Sequence of chain 1.A:
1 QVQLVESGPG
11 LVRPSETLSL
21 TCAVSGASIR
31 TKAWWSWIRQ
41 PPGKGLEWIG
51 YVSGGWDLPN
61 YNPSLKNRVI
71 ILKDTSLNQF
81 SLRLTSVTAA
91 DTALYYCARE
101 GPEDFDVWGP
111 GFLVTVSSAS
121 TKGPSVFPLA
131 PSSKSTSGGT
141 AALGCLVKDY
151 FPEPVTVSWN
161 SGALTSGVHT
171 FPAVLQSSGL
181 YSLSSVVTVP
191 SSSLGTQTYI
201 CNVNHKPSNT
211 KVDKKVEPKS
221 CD

A small-molecule ligand and the protein it binds are described below.
Small molecule (SMILES): CC[C@H](C)[C@H](NC(=O)CNC(=O)[C@@H](NC(=O)[C@H](C)N)C(C)C)C(=O)NCC(=O)N[C@@H](C)C(=O)N[C@H](C=O)C(C)C

Sequence of chain 1.B:
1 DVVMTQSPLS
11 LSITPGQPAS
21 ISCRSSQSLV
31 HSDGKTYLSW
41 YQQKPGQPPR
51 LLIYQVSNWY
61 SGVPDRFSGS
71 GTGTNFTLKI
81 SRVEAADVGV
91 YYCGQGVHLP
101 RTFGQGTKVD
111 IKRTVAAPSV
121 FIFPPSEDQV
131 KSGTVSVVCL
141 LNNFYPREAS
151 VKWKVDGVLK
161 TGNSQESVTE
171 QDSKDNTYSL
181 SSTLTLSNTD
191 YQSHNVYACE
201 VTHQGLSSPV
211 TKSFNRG

Binding-site contacts:
Ligand atom O contacts residue TRP34 of chain 1.A at 3.9 Å.
Ligand atom O contacts residue ARG101 of chain 1.B at 2.8 Å (salt-bridge).
Ligand atom CG2 contacts residue TRP34 of chain 1.A at 3.6 Å (hydrophobic).
Ligand atom N contacts residue ARG101 of chain 1.B at 3.1 Å (salt-bridge).
Ligand atom N contacts residue TRP34 of chain 1.A at 3.9 Å.
Ligand atom N contacts residue TRP34 of chain 1.A at 3.2 Å.
Ligand atom CB contacts residue GLY96 of chain 1.B at 3.8 Å.
Ligand atom CA contacts residue ARG101 of chain 1.B at 3.8 Å.
Ligand atom N contacts residue GLU100 of chain 1.A at 2.3 Å (salt-bridge).
Ligand atom CD1 contacts residue HIS31 of chain 1.B at 3.8 Å.
Ligand atom C contacts residue GLY101 of chain 1.A at 3.9 Å.
Ligand atom CG2 contacts residue HIS31 of chain 1.B at 3.6 Å.
Ligand atom CA contacts residue TRP34 of chain 1.A at 3.4 Å (hydrophobic).
Ligand atom CG1 contacts residue PRO102 of chain 1.A at 3.6 Å (hydrophobic).
Ligand atom C contacts residue ARG101 of chain 1.B at 3.5 Å.
Ligand atom O contacts residue VAL97 of chain 1.B at 3.2 Å (h-bond).
Ligand atom CA contacts residue GLY101 of chain 1.A at 3.6 Å.
Ligand atom O contacts residue GLY96 of chain 1.B at 3.9 Å.
Ligand atom CG2 contacts residue HIS31 of chain 1.B at 3.5 Å.
Ligand atom CD1 contacts residue TYR37 of chain 1.B at 3.8 Å (hydrophobic).
Ligand atom O contacts residue ARG101 of chain 1.B at 2.5 Å (salt-bridge).
Ligand atom CB contacts residue GLY96 of chain 1.B at 3.7 Å.
Ligand atom CG2 contacts residue VAL97 of chain 1.B at 3.6 Å (hydrophobic).
Ligand atom C contacts residue GLU100 of chain 1.A at 3.3 Å.
Ligand atom CB contacts residue TYR37 of chain 1.B at 3.6 Å (hydrophobic).
Ligand atom CB contacts residue GLY101 of chain 1.A at 3.9 Å.
Ligand atom CA contacts residue VAL97 of chain 1.B at 3.2 Å (hydrophobic).
Ligand atom CG1 contacts residue LYS32 of chain 1.A at 3.6 Å.
Ligand atom CG2 contacts residue ALA33 of chain 1.A at 3.7 Å (hydrophobic).
Ligand atom N contacts residue VAL97 of chain 1.B at 3.5 Å (h-bond).
Ligand atom CA contacts residue GLY96 of chain 1.B at 3.9 Å.
Ligand atom N contacts residue GLY101 of chain 1.A at 3.1 Å (h-bond).
Ligand atom CA contacts residue GLU100 of chain 1.A at 3.3 Å.
Ligand atom CG2 contacts residue LYS32 of chain 1.A at 3.9 Å.
Ligand atom N contacts residue ASP104 of chain 1.A at 3.6 Å (salt-bridge).
Ligand atom O contacts residue GLU100 of chain 1.A at 3.1 Å (salt-bridge).
Ligand atom CG1 contacts residue GLY101 of chain 1.A at 3.4 Å.
Ligand atom C contacts residue VAL97 of chain 1.B at 3.5 Å (hydrophobic).
Ligand atom N contacts residue GLY96 of chain 1.B at 3.1 Å (h-bond).
Ligand atom CB contacts residue GLU100 of chain 1.A at 3.5 Å.